Binding-site contacts:
Ligand atom N3 contacts residue ALA38 of chain 1.A at 3.5 Å.
Ligand atom OP1 contacts residue GLY66 of chain 1.A at 3.0 Å (h-bond).
Ligand atom C5' contacts residue GLY66 of chain 1.A at 3.6 Å.
Ligand atom OP1 contacts residue LYS35 of chain 1.A at 3.8 Å.
Ligand atom OP2 contacts residue NA1 of chain 1.H at 3.8 Å.
Ligand atom P contacts residue LYS68 of chain 1.A at 3.3 Å.
Ligand atom P contacts residue GLY66 of chain 1.A at 3.8 Å.
Ligand atom OP2 contacts residue THR67 of chain 1.A at 3.7 Å.
Ligand atom C3' contacts residue LYS68 of chain 1.A at 3.9 Å.
Ligand atom C5' contacts residue TYR39 of chain 1.A at 3.4 Å (hydrophobic).
Ligand atom O3' contacts residue GLY64 of chain 1.A at 3.5 Å.
Ligand atom OP2 contacts residue LYS68 of chain 1.A at 2.7 Å (salt-bridge).
Ligand atom O3' contacts residue ILE69 of chain 1.A at 3.5 Å.
Ligand atom O5' contacts residue GLY66 of chain 1.A at 3.5 Å.
Ligand atom OP1 contacts residue NA1 of chain 1.H at 2.7 Å (h-bond).
Ligand atom P contacts residue GLY64 of chain 1.A at 3.9 Å.
Ligand atom OP1 contacts residue LYS68 of chain 1.A at 2.9 Å (salt-bridge).
Ligand atom C5' contacts residue GLY64 of chain 1.A at 3.3 Å.
Ligand atom N7 contacts residue LYS35 of chain 1.A at 3.8 Å.
Ligand atom OP2 contacts residue LYS72 of chain 1.A at 3.5 Å (salt-bridge).
Ligand atom OP1 contacts residue THR67 of chain 1.A at 3.6 Å.
Ligand atom P contacts residue LYS68 of chain 1.A at 3.8 Å.
Ligand atom C4' contacts residue GLY64 of chain 1.A at 3.3 Å.
Ligand atom OP2 contacts residue LYS68 of chain 1.A at 3.1 Å.
Ligand atom OP1 contacts residue PRO63 of chain 1.A at 3.8 Å.
Ligand atom O5' contacts residue LYS35 of chain 1.A at 3.8 Å.
Ligand atom P contacts residue LYS35 of chain 1.A at 3.7 Å.
Ligand atom P contacts residue ILE69 of chain 1.A at 3.9 Å.
Ligand atom O4' contacts residue ALA38 of chain 1.A at 3.7 Å.
Ligand atom P contacts residue NA1 of chain 1.H at 3.7 Å.
Ligand atom OP2 contacts residue VAL65 of chain 1.A at 3.9 Å.
Ligand atom C8 contacts residue LYS35 of chain 1.A at 3.8 Å.
Ligand atom OP1 contacts residue LEU62 of chain 1.A at 3.8 Å.
Ligand atom C3' contacts residue GLY66 of chain 1.A at 3.9 Å.
Ligand atom OP2 contacts residue GLY66 of chain 1.A at 3.8 Å.
Ligand atom OP3 contacts residue LYS35 of chain 1.A at 2.8 Å (salt-bridge).
Ligand atom OP1 contacts residue LYS68 of chain 1.A at 3.5 Å (salt-bridge).
Ligand atom OP1 contacts residue ILE69 of chain 1.A at 2.9 Å (h-bond).
Ligand atom OP1 contacts residue VAL65 of chain 1.A at 3.5 Å (h-bond).
Ligand atom OP1 contacts residue GLY64 of chain 1.A at 2.9 Å (h-bond).

Sequence of chain 1.A:
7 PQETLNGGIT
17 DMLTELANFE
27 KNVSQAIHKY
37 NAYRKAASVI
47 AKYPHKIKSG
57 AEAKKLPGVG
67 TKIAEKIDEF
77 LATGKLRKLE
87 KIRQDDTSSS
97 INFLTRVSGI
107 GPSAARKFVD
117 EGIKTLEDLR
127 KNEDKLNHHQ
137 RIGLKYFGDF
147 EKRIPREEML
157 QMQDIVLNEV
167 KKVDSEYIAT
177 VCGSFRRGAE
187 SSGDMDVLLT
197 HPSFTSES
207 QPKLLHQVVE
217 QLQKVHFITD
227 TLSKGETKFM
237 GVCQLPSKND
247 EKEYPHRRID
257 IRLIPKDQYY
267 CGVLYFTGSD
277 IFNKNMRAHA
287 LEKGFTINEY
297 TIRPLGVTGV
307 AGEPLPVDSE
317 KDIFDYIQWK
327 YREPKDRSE

A small-molecule ligand and the protein it binds are described below.
Small molecule (SMILES): Cc1cn([C@H]2C[C@H](O[P](=O)(O)OC[C@H]3O[C@@H](n4ccc(N)nc4=O)C[C@@H]3O[P](=O)(O)OC[C@H]3O[C@@H](n4cnc5c(=O)nc(N)[nH]c54)C[C@@H]3O[P](=O)(O)OC[C@H]3O[C@@H](n4cnc5c(=O)nc(N)[nH]c54)C[C@@H]3O)[C@@H](CO[P](=O)(O)O[C@H]3C[C@H](n4cnc5c(=O)nc(N)[nH]c54)O[C@@H]3COP(=O)(O)O)O2)c(=O)[nH]c1=O